Binding-site contacts:
Ligand atom CG2 contacts residue PHE76 of chain 5.B at 3.8 Å (hydrophobic).

A protein and the small-molecule ligand that binds it are described below.
Small molecule (SMILES): CC(C)[C@H](NC(=O)[C@H](CCCN=C(N)N)NC(=O)[C@@H](N)CCC(=O)O)C(=O)N[C@H](C=O)CCCCN

Sequence of chain 5.B:
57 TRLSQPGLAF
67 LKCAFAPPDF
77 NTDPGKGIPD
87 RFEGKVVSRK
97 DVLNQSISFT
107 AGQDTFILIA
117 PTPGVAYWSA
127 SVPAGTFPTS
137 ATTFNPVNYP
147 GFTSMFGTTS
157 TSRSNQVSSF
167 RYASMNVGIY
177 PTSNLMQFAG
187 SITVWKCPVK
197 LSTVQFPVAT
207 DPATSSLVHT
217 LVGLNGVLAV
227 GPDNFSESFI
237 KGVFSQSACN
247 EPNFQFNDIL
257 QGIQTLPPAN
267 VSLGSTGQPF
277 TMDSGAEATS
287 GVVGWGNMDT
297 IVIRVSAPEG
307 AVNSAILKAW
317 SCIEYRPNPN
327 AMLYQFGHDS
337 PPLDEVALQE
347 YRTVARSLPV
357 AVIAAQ